The protein below binds the small molecule below.
Small molecule (SMILES): CC(=O)N[C@@H]1[C@@H](O)[C@H](O)[C@@H](CO)O[C@H]1O

Sequence of chain 1.I:
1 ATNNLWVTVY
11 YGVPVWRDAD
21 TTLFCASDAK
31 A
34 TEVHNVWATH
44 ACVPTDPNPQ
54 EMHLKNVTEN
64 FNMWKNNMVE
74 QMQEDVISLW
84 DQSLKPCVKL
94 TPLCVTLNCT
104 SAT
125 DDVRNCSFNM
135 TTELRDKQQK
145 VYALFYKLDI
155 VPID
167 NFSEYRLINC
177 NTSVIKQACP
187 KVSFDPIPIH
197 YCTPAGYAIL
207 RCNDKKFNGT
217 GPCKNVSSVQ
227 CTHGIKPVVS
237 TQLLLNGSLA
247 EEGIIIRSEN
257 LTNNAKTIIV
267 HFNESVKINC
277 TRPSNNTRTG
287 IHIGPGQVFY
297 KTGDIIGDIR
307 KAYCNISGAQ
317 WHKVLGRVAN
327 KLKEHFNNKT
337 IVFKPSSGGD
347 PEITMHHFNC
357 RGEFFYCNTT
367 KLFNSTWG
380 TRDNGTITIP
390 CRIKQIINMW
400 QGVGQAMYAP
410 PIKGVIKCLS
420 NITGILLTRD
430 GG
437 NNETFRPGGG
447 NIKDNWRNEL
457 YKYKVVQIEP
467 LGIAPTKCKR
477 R

Binding-site contacts:
Ligand atom C5 contacts residue ASN334 of chain 1.I at 3.4 Å.
Ligand atom N2 contacts residue ASN334 of chain 1.I at 3.2 Å (h-bond).
Ligand atom O5 contacts residue ASN334 of chain 1.I at 2.0 Å (h-bond).
Ligand atom C2 contacts residue ASN334 of chain 1.I at 2.5 Å.
Ligand atom O6 contacts residue ASN334 of chain 1.I at 3.9 Å.
Ligand atom C7 contacts residue ASN334 of chain 1.I at 4.3 Å.
Ligand atom C4 contacts residue ASN334 of chain 1.I at 4.0 Å.
Ligand atom C6 contacts residue ASN334 of chain 1.I at 4.3 Å.
Ligand atom C1 contacts residue ASN334 of chain 1.I at 1.4 Å.
Ligand atom C3 contacts residue ASN334 of chain 1.I at 3.8 Å.